Sequence of chain 1.A:
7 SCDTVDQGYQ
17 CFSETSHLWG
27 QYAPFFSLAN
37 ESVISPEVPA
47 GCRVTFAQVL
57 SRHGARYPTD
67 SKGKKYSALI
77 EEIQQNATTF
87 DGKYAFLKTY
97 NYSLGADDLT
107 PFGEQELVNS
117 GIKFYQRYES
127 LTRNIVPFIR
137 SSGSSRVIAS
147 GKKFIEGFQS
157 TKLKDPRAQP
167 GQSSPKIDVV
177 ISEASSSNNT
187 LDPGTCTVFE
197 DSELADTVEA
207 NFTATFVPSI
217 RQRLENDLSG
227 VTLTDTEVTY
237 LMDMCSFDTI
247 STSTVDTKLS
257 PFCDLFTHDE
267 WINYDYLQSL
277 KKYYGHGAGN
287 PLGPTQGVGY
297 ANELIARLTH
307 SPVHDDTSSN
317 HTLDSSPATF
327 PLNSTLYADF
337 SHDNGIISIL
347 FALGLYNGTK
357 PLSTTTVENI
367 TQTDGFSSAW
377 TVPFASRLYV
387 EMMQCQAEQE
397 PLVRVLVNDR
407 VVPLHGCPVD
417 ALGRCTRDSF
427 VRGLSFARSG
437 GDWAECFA

Binding-site contacts:
Ligand atom C1 contacts residue ASN353 of chain 1.A at 1.4 Å.
Ligand atom C8 contacts residue ASN353 of chain 1.A at 4.5 Å.
Ligand atom C7 contacts residue GLY350 of chain 1.A at 4.2 Å.
Ligand atom C3 contacts residue PHE432 of chain 1.A at 4.1 Å (hydrophobic).
Ligand atom C2 contacts residue ASN353 of chain 1.A at 2.5 Å.
Ligand atom C6 contacts residue ASN353 of chain 1.A at 4.4 Å.
Ligand atom O7 contacts residue GLY412 of chain 1.A at 3.5 Å.
Ligand atom C8 contacts residue GLY350 of chain 1.A at 3.8 Å.
Ligand atom C8 contacts residue GLY429 of chain 1.A at 3.3 Å.
Ligand atom C7 contacts residue GLY429 of chain 1.A at 3.8 Å.
Ligand atom C7 contacts residue ASN353 of chain 1.A at 3.3 Å.
Ligand atom O7 contacts residue ASN353 of chain 1.A at 3.4 Å (h-bond).
Ligand atom C7 contacts residue HIS411 of chain 1.A at 4.5 Å.
Ligand atom N2 contacts residue GLY350 of chain 1.A at 4.2 Å.
Ligand atom C5 contacts residue ASN353 of chain 1.A at 3.4 Å.
Ligand atom O5 contacts residue ASN353 of chain 1.A at 2.1 Å (h-bond).
Ligand atom C4 contacts residue ASN353 of chain 1.A at 4.1 Å.
Ligand atom C7 contacts residue GLY412 of chain 1.A at 4.3 Å.
Ligand atom N2 contacts residue ASN353 of chain 1.A at 3.0 Å (h-bond).
Ligand atom C3 contacts residue ASN353 of chain 1.A at 3.8 Å.
Ligand atom O4 contacts residue PHE432 of chain 1.A at 4.0 Å.
Ligand atom O3 contacts residue PHE432 of chain 1.A at 3.6 Å.
Ligand atom C8 contacts residue LEU349 of chain 1.A at 4.2 Å (hydrophobic).
Ligand atom N2 contacts residue GLY429 of chain 1.A at 4.4 Å.
Ligand atom C8 contacts residue HIS411 of chain 1.A at 3.8 Å.
Ligand atom O7 contacts residue HIS411 of chain 1.A at 4.1 Å.
Ligand atom C8 contacts residue GLY412 of chain 1.A at 4.3 Å.
Ligand atom O7 contacts residue GLY429 of chain 1.A at 4.2 Å.
Ligand atom C8 contacts residue LEU430 of chain 1.A at 3.9 Å (hydrophobic).

This small molecule binds to this protein.
Small molecule (SMILES): CC(=O)N[C@@H]1[C@@H](O)[C@H](O)[C@@H](CO)O[C@H]1O